The protein below binds the small molecule below.
Small molecule (SMILES): Nc1ncnc2c1ncn2[C@@H]1O[C@H](CO)[C@@H](O)[C@H]1O

Binding-site contacts:
Ligand atom O3' contacts residue SER173 of chain 1.C at 3.7 Å.
Ligand atom C6 contacts residue GLY185 of chain 1.C at 3.9 Å.
Ligand atom N3 contacts residue ASN177 of chain 1.C at 3.5 Å.
Ligand atom N9 contacts residue HIS187 of chain 1.C at 4.1 Å.
Ligand atom N6 contacts residue SER180 of chain 1.C at 3.5 Å (h-bond).
Ligand atom C2 contacts residue ASN177 of chain 1.C at 3.7 Å.
Ligand atom N6 contacts residue ILE181 of chain 1.C at 3.9 Å.
Ligand atom C8 contacts residue LEU186 of chain 1.C at 4.0 Å (hydrophobic).
Ligand atom C6 contacts residue ILE181 of chain 1.C at 3.8 Å (hydrophobic).
Ligand atom C1' contacts residue SER173 of chain 1.C at 4.2 Å.
Ligand atom N3 contacts residue ILE181 of chain 1.C at 4.3 Å.
Ligand atom N1 contacts residue HIS187 of chain 1.C at 3.7 Å.
Ligand atom C2 contacts residue HIS187 of chain 1.C at 4.2 Å.
Ligand atom N6 contacts residue GLY185 of chain 1.C at 2.8 Å (h-bond).
Ligand atom N7 contacts residue LEU186 of chain 1.C at 3.6 Å.
Ligand atom O2' contacts residue GLY172 of chain 1.C at 4.1 Å.
Ligand atom C6 contacts residue SER180 of chain 1.C at 3.6 Å.
Ligand atom C3' contacts residue HIS171 of chain 1.C at 4.3 Å.
Ligand atom N1 contacts residue SER180 of chain 1.C at 2.9 Å (h-bond).
Ligand atom O2' contacts residue SER173 of chain 1.C at 2.7 Å (h-bond).
Ligand atom C6 contacts residue HIS187 of chain 1.C at 3.4 Å.
Ligand atom N7 contacts residue ILE181 of chain 1.C at 4.2 Å.
Ligand atom C2 contacts residue ILE181 of chain 1.C at 4.2 Å (hydrophobic).
Ligand atom N1 contacts residue ASN177 of chain 1.C at 3.9 Å.
Ligand atom C5 contacts residue HIS187 of chain 1.C at 3.3 Å.
Ligand atom C4 contacts residue HIS187 of chain 1.C at 3.8 Å.
Ligand atom O2' contacts residue ILE181 of chain 1.C at 4.1 Å.
Ligand atom C8 contacts residue HIS187 of chain 1.C at 3.6 Å.
Ligand atom N6 contacts residue HIS187 of chain 1.C at 3.3 Å.
Ligand atom C5 contacts residue ILE181 of chain 1.C at 3.7 Å (hydrophobic).
Ligand atom C5 contacts residue GLY185 of chain 1.C at 4.3 Å.
Ligand atom C2' contacts residue SER173 of chain 1.C at 3.9 Å.
Ligand atom N1 contacts residue ILE181 of chain 1.C at 3.8 Å.
Ligand atom N7 contacts residue GLY185 of chain 1.C at 4.1 Å.
Ligand atom C1' contacts residue ASN177 of chain 1.C at 4.3 Å.
Ligand atom C2 contacts residue SER180 of chain 1.C at 3.8 Å.
Ligand atom N7 contacts residue HIS187 of chain 1.C at 2.8 Å (h-bond).
Ligand atom C2' contacts residue HIS171 of chain 1.C at 3.4 Å.
Ligand atom C4 contacts residue ILE181 of chain 1.C at 4.0 Å (hydrophobic).
Ligand atom O2' contacts residue HIS171 of chain 1.C at 2.7 Å (h-bond).

Sequence of chain 1.C:
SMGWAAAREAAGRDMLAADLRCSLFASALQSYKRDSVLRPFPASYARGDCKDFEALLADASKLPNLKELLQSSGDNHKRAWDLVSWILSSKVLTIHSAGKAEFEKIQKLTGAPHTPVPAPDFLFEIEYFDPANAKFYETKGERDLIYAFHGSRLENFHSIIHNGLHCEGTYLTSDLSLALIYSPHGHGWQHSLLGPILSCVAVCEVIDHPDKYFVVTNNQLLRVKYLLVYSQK